Sequence of chain 1.A:
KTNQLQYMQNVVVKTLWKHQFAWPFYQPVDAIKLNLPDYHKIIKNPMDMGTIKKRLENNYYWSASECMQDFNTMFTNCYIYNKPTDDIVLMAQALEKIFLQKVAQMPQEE

Binding-site contacts:
Ligand atom O contacts residue ILE101 of chain 1.A at 3.8 Å.
Ligand atom O contacts residue ASP99 of chain 1.A at 3.6 Å.
Ligand atom CH contacts residue ILE101 of chain 1.A at 3.9 Å (hydrophobic).
Ligand atom CH3 contacts residue PHE38 of chain 1.A at 3.8 Å (hydrophobic).
Ligand atom CB contacts residue MET104 of chain 1.A at 3.6 Å (hydrophobic).
Ligand atom CA contacts residue ASP100 of chain 1.A at 3.5 Å.
Ligand atom O contacts residue TRP36 of chain 1.A at 4.0 Å.
Ligand atom CH3 contacts residue ILE101 of chain 1.A at 4.2 Å (hydrophobic).
Ligand atom NZ contacts residue VAL42 of chain 1.A at 3.6 Å.
Ligand atom C contacts residue ASP100 of chain 1.A at 3.6 Å.
Ligand atom CD contacts residue ILE101 of chain 1.A at 4.1 Å (hydrophobic).
Ligand atom CH contacts residue VAL42 of chain 1.A at 3.6 Å (hydrophobic).
Ligand atom N contacts residue ASN95 of chain 1.A at 3.0 Å (h-bond).
Ligand atom N contacts residue ASP99 of chain 1.A at 2.5 Å (salt-bridge).
Ligand atom CD contacts residue LEU47 of chain 1.A at 4.1 Å (hydrophobic).
Ligand atom OH contacts residue ILE101 of chain 1.A at 4.1 Å.
Ligand atom NZ contacts residue ILE101 of chain 1.A at 4.1 Å.
Ligand atom OH contacts residue CYS91 of chain 1.A at 3.9 Å.
Ligand atom CB contacts residue ASP100 of chain 1.A at 4.1 Å.
Ligand atom CD1 contacts residue PRO37 of chain 1.A at 4.2 Å (hydrophobic).
Ligand atom O contacts residue MET104 of chain 1.A at 4.2 Å.
Ligand atom CB contacts residue TYR94 of chain 1.A at 3.5 Å (hydrophobic).
Ligand atom N contacts residue ASP100 of chain 1.A at 2.8 Å (salt-bridge).
Ligand atom CH3 contacts residue VAL42 of chain 1.A at 3.6 Å (hydrophobic).
Ligand atom O contacts residue ASP100 of chain 1.A at 4.0 Å.
Ligand atom CA contacts residue ASN95 of chain 1.A at 3.6 Å.
Ligand atom C contacts residue ASP99 of chain 1.A at 4.2 Å.
Ligand atom CD2 contacts residue ASP100 of chain 1.A at 4.0 Å.
Ligand atom O contacts residue PHE34 of chain 1.A at 3.9 Å.
Ligand atom O contacts residue ASN95 of chain 1.A at 3.5 Å (h-bond).
Ligand atom C contacts residue ASN95 of chain 1.A at 3.8 Å.
Ligand atom CB contacts residue ASN95 of chain 1.A at 3.5 Å.
Ligand atom OH contacts residue ASN95 of chain 1.A at 3.0 Å (h-bond).
Ligand atom CA contacts residue ASP99 of chain 1.A at 3.8 Å.
Ligand atom CD2 contacts residue TRP36 of chain 1.A at 4.1 Å (hydrophobic).
Ligand atom CD1 contacts residue MET104 of chain 1.A at 4.1 Å (hydrophobic).
Ligand atom O contacts residue ASP100 of chain 1.A at 4.2 Å.
Ligand atom CB contacts residue LEU49 of chain 1.A at 4.1 Å (hydrophobic).
Ligand atom CH contacts residue ASN95 of chain 1.A at 4.1 Å.
Ligand atom CD1 contacts residue ILE101 of chain 1.A at 3.8 Å (hydrophobic).

A protein and the small-molecule ligand that binds it are described below.
Small molecule (SMILES): CC(=O)NCCCC[C@H](NC(=O)[C@H](C)N)C(=O)NCC(=O)N[C@@H](CC(C)C)C(=O)N[C@@H](CC(C)C)C(=O)N[C@H](C=O)CC(C)C